Binding-site contacts:
Ligand atom C6 contacts residue TA51 of chain 1.H at 1.6 Å.
Ligand atom O5 contacts residue TA51 of chain 1.H at 3.1 Å.
Ligand atom O4 contacts residue TA51 of chain 1.H at 3.3 Å (h-bond).
Ligand atom C5 contacts residue TA51 of chain 1.H at 2.5 Å.
Ligand atom C4 contacts residue TA51 of chain 1.H at 2.8 Å.
Ligand atom C3 contacts residue TA51 of chain 1.H at 4.2 Å.
Ligand atom C1 contacts residue TA51 of chain 1.H at 3.2 Å.
Ligand atom C2 contacts residue TA51 of chain 1.H at 4.4 Å.
Ligand atom O6 contacts residue TA51 of chain 1.H at 4.2 Å.

The small molecule below binds the protein below.
Small molecule (SMILES): C[C@H]1O[C@@H]2O[C@H]3[C@H](O)[C@@H](O)[C@@H](O[C@H]4[C@H](O)[C@@H](O)[C@@H](O[C@H]5[C@H](O)[C@@H](O)[C@@H](O[C@H]6[C@H](O)[C@@H](O)[C@@H](O[C@H]7[C@H](O)[C@@H](O)[C@@H](O[C@H]8[C@H](O)[C@@H](O)[C@@H](O[C@H]1[C@H](O)[C@H]2O)O[C@@H]8CO)O[C@@H]7CO)O[C@@H]6CO)O[C@@H]5CO)O[C@@H]4CO)O[C@@H]3CO